Binding-site contacts:
Ligand atom CG contacts residue PHE267 of chain 1.D at 4.1 Å (hydrophobic).
Ligand atom N contacts residue GLN81 of chain 1.D at 4.4 Å.
Ligand atom OXT contacts residue VAL82 of chain 1.D at 4.0 Å.
Ligand atom OXT contacts residue ASN264 of chain 1.D at 3.0 Å (h-bond).
Ligand atom NE contacts residue LEU423 of chain 1.D at 4.5 Å.
Ligand atom CG contacts residue ASN294 of chain 1.D at 3.8 Å.
Ligand atom O contacts residue SER425 of chain 1.D at 2.9 Å (h-bond).
Ligand atom C contacts residue VAL82 of chain 1.D at 3.7 Å (hydrophobic).
Ligand atom CD contacts residue ASN294 of chain 1.D at 3.5 Å.
Ligand atom O contacts residue VAL82 of chain 1.D at 3.4 Å.
Ligand atom CD contacts residue LEU423 of chain 1.D at 4.3 Å (hydrophobic).
Ligand atom CB contacts residue SER425 of chain 1.D at 4.1 Å.
Ligand atom CG contacts residue THR293 of chain 1.D at 4.1 Å.
Ligand atom CD contacts residue GLN81 of chain 1.D at 3.7 Å.
Ligand atom NE contacts residue ASN294 of chain 1.D at 2.6 Å (h-bond).
Ligand atom N contacts residue PHE267 of chain 1.D at 3.4 Å.
Ligand atom CG contacts residue GLN81 of chain 1.D at 4.0 Å.
Ligand atom CB contacts residue GLN81 of chain 1.D at 3.4 Å.
Ligand atom CB contacts residue VAL82 of chain 1.D at 3.9 Å (hydrophobic).
Ligand atom CG contacts residue LEU423 of chain 1.D at 4.3 Å (hydrophobic).
Ligand atom O contacts residue LYS86 of chain 1.D at 2.5 Å (salt-bridge).
Ligand atom C contacts residue SER425 of chain 1.D at 3.9 Å.
Ligand atom CA contacts residue SER425 of chain 1.D at 4.1 Å.
Ligand atom C contacts residue PHE267 of chain 1.D at 3.8 Å (hydrophobic).
Ligand atom C contacts residue LYS86 of chain 1.D at 3.1 Å.
Ligand atom NE contacts residue GLN81 of chain 1.D at 4.1 Å.
Ligand atom CA contacts residue ASN264 of chain 1.D at 3.6 Å.
Ligand atom O contacts residue PHE267 of chain 1.D at 3.5 Å.
Ligand atom CA contacts residue VAL82 of chain 1.D at 4.4 Å (hydrophobic).
Ligand atom OXT contacts residue LYS86 of chain 1.D at 3.0 Å (salt-bridge).
Ligand atom N contacts residue ASN259 of chain 1.D at 4.0 Å.
Ligand atom NE contacts residue NAP1 of chain 1.V at 3.5 Å (h-bond).
Ligand atom NE contacts residue THR293 of chain 1.D at 4.0 Å.
Ligand atom N contacts residue ASN264 of chain 1.D at 2.5 Å (h-bond).
Ligand atom CA contacts residue PHE267 of chain 1.D at 3.4 Å (hydrophobic).
Ligand atom CA contacts residue GLN81 of chain 1.D at 4.3 Å.
Ligand atom OXT contacts residue PHE267 of chain 1.D at 4.5 Å.
Ligand atom C contacts residue ASN264 of chain 1.D at 3.8 Å.

The small molecule below binds the protein below.
Small molecule (SMILES): NCCC[C@H](N)C(=O)O

Sequence of chain 1.D:
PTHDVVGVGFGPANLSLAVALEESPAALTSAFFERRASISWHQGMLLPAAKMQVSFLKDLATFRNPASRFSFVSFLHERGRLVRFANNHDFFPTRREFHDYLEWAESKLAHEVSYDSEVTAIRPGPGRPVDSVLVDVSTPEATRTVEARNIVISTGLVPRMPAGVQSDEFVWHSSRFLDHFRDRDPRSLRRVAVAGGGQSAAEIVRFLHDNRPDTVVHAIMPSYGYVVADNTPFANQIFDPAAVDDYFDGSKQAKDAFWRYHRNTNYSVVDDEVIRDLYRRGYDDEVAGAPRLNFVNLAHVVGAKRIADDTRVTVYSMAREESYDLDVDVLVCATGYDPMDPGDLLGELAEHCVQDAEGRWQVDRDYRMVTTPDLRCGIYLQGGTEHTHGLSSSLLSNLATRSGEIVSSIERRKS